A small-molecule ligand and the protein it binds are described below.
Small molecule (SMILES): C[C@@H]1O[C@H](O)[C@@H](O)[C@H](O)[C@@H]1O

Binding-site contacts:
Ligand atom C4 contacts residue NAG2 of chain 1.B at 4.0 Å.
Ligand atom O4 contacts residue NAG2 of chain 1.B at 3.4 Å (h-bond).
Ligand atom O2 contacts residue NAG2 of chain 1.B at 4.0 Å.
Ligand atom C3 contacts residue NAG1 of chain 1.B at 4.1 Å.
Ligand atom C1 contacts residue NAG1 of chain 1.B at 4.1 Å.
Ligand atom O4 contacts residue NAG1 of chain 1.B at 4.1 Å.
Ligand atom O5 contacts residue NAG1 of chain 1.B at 3.3 Å.
Ligand atom C3 contacts residue NAG2 of chain 1.B at 4.1 Å.
Ligand atom C5 contacts residue NAG1 of chain 1.B at 3.5 Å.
Ligand atom C4 contacts residue NAG1 of chain 1.B at 3.4 Å.
Ligand atom C2 contacts residue NAG1 of chain 1.B at 3.9 Å.
Ligand atom O2 contacts residue NAG1 of chain 1.B at 3.0 Å.